Sequence of chain 1.M:
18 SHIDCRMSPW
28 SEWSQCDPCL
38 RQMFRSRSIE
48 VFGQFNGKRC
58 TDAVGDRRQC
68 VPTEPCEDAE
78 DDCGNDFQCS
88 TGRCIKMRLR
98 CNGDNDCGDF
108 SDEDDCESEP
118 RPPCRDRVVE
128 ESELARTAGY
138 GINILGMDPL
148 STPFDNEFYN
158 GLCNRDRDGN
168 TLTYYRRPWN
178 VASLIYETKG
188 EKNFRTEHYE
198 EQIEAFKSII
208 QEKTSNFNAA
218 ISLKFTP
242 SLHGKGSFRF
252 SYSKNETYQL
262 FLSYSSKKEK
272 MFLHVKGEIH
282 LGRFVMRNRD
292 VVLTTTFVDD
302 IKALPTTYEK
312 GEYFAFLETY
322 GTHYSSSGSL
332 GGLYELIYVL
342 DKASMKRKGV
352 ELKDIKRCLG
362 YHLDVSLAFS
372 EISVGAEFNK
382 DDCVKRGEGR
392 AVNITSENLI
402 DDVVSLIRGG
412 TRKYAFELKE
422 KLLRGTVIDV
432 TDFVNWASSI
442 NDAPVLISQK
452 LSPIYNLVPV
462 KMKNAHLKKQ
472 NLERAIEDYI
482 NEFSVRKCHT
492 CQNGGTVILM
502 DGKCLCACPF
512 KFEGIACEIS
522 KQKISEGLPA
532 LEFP

The small molecule below binds the protein below.
Small molecule (SMILES): CC(=O)N[C@@H]1[C@@H](O)[C@H](O)[C@@H](CO)O[C@H]1O

Sequence of chain 1.N:
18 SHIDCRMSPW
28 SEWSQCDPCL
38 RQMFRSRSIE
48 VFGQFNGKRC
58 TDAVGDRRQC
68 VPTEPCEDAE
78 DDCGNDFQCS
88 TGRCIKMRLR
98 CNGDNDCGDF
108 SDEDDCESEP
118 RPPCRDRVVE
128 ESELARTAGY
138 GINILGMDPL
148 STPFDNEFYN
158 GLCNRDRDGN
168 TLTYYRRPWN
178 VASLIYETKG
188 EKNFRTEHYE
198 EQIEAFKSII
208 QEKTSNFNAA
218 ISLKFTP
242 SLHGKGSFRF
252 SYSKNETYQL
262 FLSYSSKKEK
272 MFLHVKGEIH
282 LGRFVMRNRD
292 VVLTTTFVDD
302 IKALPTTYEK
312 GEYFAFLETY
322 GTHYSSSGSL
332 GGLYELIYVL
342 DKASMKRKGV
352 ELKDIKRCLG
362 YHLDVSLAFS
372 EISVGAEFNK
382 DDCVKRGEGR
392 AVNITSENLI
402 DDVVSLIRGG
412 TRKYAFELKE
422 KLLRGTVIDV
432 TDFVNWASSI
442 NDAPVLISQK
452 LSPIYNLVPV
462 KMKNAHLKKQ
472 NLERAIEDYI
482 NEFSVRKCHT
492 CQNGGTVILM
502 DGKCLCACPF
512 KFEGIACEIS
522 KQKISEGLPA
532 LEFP

Binding-site contacts:
Ligand atom O3 contacts residue ASN213 of chain 1.N at 3.8 Å.
Ligand atom N2 contacts residue ASN213 of chain 1.N at 3.4 Å.
Ligand atom O7 contacts residue ASN213 of chain 1.N at 3.1 Å.
Ligand atom C7 contacts residue ASN215 of chain 1.N at 3.5 Å.
Ligand atom C2 contacts residue PHE214 of chain 1.N at 4.4 Å (hydrophobic).
Ligand atom C6 contacts residue GLU378 of chain 1.M at 4.3 Å.
Ligand atom C5 contacts residue ASN215 of chain 1.N at 3.7 Å.
Ligand atom C5 contacts residue ASN380 of chain 1.M at 3.9 Å.
Ligand atom C4 contacts residue ASN215 of chain 1.N at 4.3 Å.
Ligand atom C4 contacts residue ASN380 of chain 1.M at 3.9 Å.
Ligand atom N2 contacts residue ASN215 of chain 1.N at 2.9 Å (h-bond).
Ligand atom C1 contacts residue ASN215 of chain 1.N at 1.4 Å.
Ligand atom C7 contacts residue TYR253 of chain 1.N at 4.5 Å (hydrophobic).
Ligand atom C3 contacts residue ASN215 of chain 1.N at 3.8 Å.
Ligand atom N2 contacts residue PHE214 of chain 1.N at 4.1 Å.
Ligand atom C2 contacts residue ASN215 of chain 1.N at 2.5 Å.
Ligand atom C6 contacts residue ASN380 of chain 1.M at 3.5 Å.
Ligand atom O6 contacts residue HIS363 of chain 1.M at 4.3 Å.
Ligand atom C7 contacts residue ASN213 of chain 1.N at 3.6 Å.
Ligand atom O7 contacts residue ASN215 of chain 1.N at 4.4 Å.
Ligand atom C8 contacts residue ASN215 of chain 1.N at 3.8 Å.
Ligand atom O6 contacts residue ASN380 of chain 1.M at 3.7 Å.
Ligand atom O5 contacts residue ASN380 of chain 1.M at 3.5 Å (h-bond).
Ligand atom C2 contacts residue ASN213 of chain 1.N at 4.4 Å.
Ligand atom O5 contacts residue ASN215 of chain 1.N at 2.5 Å (h-bond).
Ligand atom O7 contacts residue TYR253 of chain 1.N at 3.6 Å (h-bond).